Sequence of chain 1.A:
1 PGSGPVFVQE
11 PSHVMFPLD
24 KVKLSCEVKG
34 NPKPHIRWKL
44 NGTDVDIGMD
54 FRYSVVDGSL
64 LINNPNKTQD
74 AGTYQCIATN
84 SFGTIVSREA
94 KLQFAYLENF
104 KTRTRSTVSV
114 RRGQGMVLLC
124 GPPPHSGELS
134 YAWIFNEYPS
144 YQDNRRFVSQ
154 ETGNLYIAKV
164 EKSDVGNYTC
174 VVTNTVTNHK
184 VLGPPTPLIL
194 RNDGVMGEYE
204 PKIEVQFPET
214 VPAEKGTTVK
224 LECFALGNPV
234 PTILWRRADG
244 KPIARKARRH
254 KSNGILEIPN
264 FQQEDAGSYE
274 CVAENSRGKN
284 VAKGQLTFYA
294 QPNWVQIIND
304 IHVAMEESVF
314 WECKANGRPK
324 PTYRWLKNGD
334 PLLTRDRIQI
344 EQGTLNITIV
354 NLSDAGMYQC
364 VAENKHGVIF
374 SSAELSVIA

Binding-site contacts:
Ligand atom C1 contacts residue ASN349 of chain 1.A at 1.4 Å.
Ligand atom O5 contacts residue ASN349 of chain 1.A at 2.4 Å (h-bond).
Ligand atom O5 contacts residue THR351 of chain 1.A at 4.1 Å.
Ligand atom O6 contacts residue ASN349 of chain 1.A at 3.6 Å.
Ligand atom C5 contacts residue THR351 of chain 1.A at 3.7 Å.
Ligand atom C4 contacts residue ASN349 of chain 1.A at 4.1 Å.
Ligand atom C5 contacts residue ASN349 of chain 1.A at 3.5 Å.
Ligand atom O6 contacts residue GLN342 of chain 1.A at 3.3 Å.
Ligand atom C6 contacts residue ASN349 of chain 1.A at 3.7 Å.
Ligand atom O7 contacts residue ASN349 of chain 1.A at 3.8 Å.
Ligand atom N2 contacts residue ASN349 of chain 1.A at 3.2 Å (h-bond).
Ligand atom C7 contacts residue PHE313 of chain 1.A at 4.1 Å (hydrophobic).
Ligand atom O6 contacts residue THR351 of chain 1.A at 3.2 Å (h-bond).
Ligand atom C7 contacts residue ASN349 of chain 1.A at 3.9 Å.
Ligand atom C2 contacts residue ASN349 of chain 1.A at 2.7 Å.
Ligand atom C1 contacts residue PHE313 of chain 1.A at 4.3 Å (hydrophobic).
Ligand atom N2 contacts residue PHE313 of chain 1.A at 4.3 Å.
Ligand atom C3 contacts residue ASN349 of chain 1.A at 3.9 Å.
Ligand atom O7 contacts residue PHE313 of chain 1.A at 3.6 Å.
Ligand atom C6 contacts residue THR351 of chain 1.A at 4.0 Å.
Ligand atom C6 contacts residue GLN342 of chain 1.A at 4.0 Å.

A protein and the small-molecule ligand that binds it are described below.
Small molecule (SMILES): CC(=O)N[C@@H]1[C@@H](O)[C@H](O)[C@@H](CO)O[C@H]1O